Sequence of chain 1.A:
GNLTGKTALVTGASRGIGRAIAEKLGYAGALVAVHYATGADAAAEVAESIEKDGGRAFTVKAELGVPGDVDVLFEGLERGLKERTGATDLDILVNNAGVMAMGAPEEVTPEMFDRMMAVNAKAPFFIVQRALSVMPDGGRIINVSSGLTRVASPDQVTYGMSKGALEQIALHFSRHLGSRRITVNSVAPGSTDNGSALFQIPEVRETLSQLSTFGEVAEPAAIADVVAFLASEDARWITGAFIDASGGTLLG

Binding-site contacts:
Ligand atom CAO contacts residue GLN167 of chain 1.A at 3.3 Å.
Ligand atom CAX contacts residue LEU159 of chain 1.A at 3.7 Å (hydrophobic).
Ligand atom CAA contacts residue LEU209 of chain 1.A at 3.9 Å (hydrophobic).
Ligand atom CAG contacts residue LEU159 of chain 1.A at 4.0 Å (hydrophobic).
Ligand atom CAK contacts residue MET111 of chain 1.A at 3.7 Å (hydrophobic).
Ligand atom OAB contacts residue NAP1 of chain 1.C at 3.3 Å (h-bond).
Ligand atom CAG contacts residue THR260 of chain 1.A at 4.0 Å.
Ligand atom OAF contacts residue SER157 of chain 1.A at 3.9 Å.
Ligand atom CAJ contacts residue GLN167 of chain 1.A at 3.5 Å.
Ligand atom CAI contacts residue LEU159 of chain 1.A at 3.6 Å (hydrophobic).
Ligand atom CAN contacts residue MET111 of chain 1.A at 3.8 Å (hydrophobic).
Ligand atom CAQ contacts residue LEU219 of chain 1.A at 3.9 Å (hydrophobic).
Ligand atom CAH contacts residue THR260 of chain 1.A at 3.6 Å.
Ligand atom CAS contacts residue GLN167 of chain 1.A at 4.1 Å.
Ligand atom OAC contacts residue GLY201 of chain 1.A at 3.6 Å.
Ligand atom CAV contacts residue LEU222 of chain 1.A at 3.9 Å (hydrophobic).
Ligand atom OAF contacts residue LEU159 of chain 1.A at 3.8 Å.
Ligand atom CAI contacts residue LEU222 of chain 1.A at 3.8 Å (hydrophobic).
Ligand atom OAC contacts residue SER157 of chain 1.A at 4.0 Å.
Ligand atom OAC contacts residue SER202 of chain 1.A at 3.6 Å (h-bond).
Ligand atom CAS contacts residue LEU219 of chain 1.A at 3.9 Å (hydrophobic).
Ligand atom CAU contacts residue LEU159 of chain 1.A at 4.0 Å (hydrophobic).
Ligand atom CAL contacts residue SER202 of chain 1.A at 3.9 Å.
Ligand atom CAW contacts residue LEU222 of chain 1.A at 3.8 Å (hydrophobic).
Ligand atom OAF contacts residue GLY158 of chain 1.A at 3.4 Å (h-bond).
Ligand atom OAB contacts residue MET111 of chain 1.A at 3.9 Å.
Ligand atom OAF contacts residue PRO200 of chain 1.A at 3.5 Å (h-bond).
Ligand atom CAU contacts residue SER202 of chain 1.A at 4.0 Å.
Ligand atom CAG contacts residue VAL162 of chain 1.A at 3.7 Å (hydrophobic).
Ligand atom OAC contacts residue NAP1 of chain 1.C at 3.4 Å.
Ligand atom OAF contacts residue GLY201 of chain 1.A at 3.5 Å.
Ligand atom CAH contacts residue LEU159 of chain 1.A at 3.9 Å (hydrophobic).
Ligand atom CAJ contacts residue MET113 of chain 1.A at 4.0 Å (hydrophobic).
Ligand atom CAP contacts residue LEU159 of chain 1.A at 3.9 Å (hydrophobic).
Ligand atom OAE contacts residue GLN167 of chain 1.A at 3.3 Å (h-bond).
Ligand atom CAH contacts residue GLY158 of chain 1.A at 3.9 Å.
Ligand atom OAD contacts residue LEU222 of chain 1.A at 3.9 Å.
Ligand atom CAL contacts residue NAP1 of chain 1.C at 3.6 Å.
Ligand atom CAM contacts residue NAP1 of chain 1.C at 3.6 Å.
Ligand atom CAW contacts residue LEU159 of chain 1.A at 3.7 Å (hydrophobic).

The small molecule below binds the protein below.
Small molecule (SMILES): Cc1cc(O)c2c(c1)CC(=O)C1=C2C(=O)c2cccc(O)c2C1=O